Binding-site contacts:
Ligand atom C4 contacts residue GLN91 of chain 1.A at 4.0 Å.
Ligand atom C3 contacts residue CSD115 of chain 1.A at 3.8 Å.
Ligand atom N contacts residue TYR76 of chain 1.B at 3.4 Å.
Ligand atom C1 contacts residue TYR72 of chain 1.B at 3.7 Å (hydrophobic).
Ligand atom C2 contacts residue MET40 of chain 1.B at 3.8 Å (hydrophobic).
Ligand atom C1 contacts residue TYR76 of chain 1.B at 4.4 Å (hydrophobic).
Ligand atom C2 contacts residue VAL52 of chain 1.B at 4.5 Å (hydrophobic).
Ligand atom C3 contacts residue CSD113 of chain 1.A at 3.7 Å.
Ligand atom C1 contacts residue TRP118 of chain 1.A at 4.2 Å (hydrophobic).
Ligand atom N contacts residue TYR72 of chain 1.B at 2.9 Å (h-bond).
Ligand atom C3 contacts residue VAL52 of chain 1.B at 4.0 Å (hydrophobic).
Ligand atom N contacts residue SER114 of chain 1.A at 3.8 Å.
Ligand atom C4 contacts residue MET40 of chain 1.B at 3.7 Å (hydrophobic).
Ligand atom C4 contacts residue VAL52 of chain 1.B at 4.3 Å (hydrophobic).
Ligand atom C3 contacts residue ARG56 of chain 1.B at 3.8 Å.
Ligand atom C4 contacts residue CSD115 of chain 1.A at 4.4 Å.
Ligand atom N contacts residue TYR37 of chain 1.B at 3.6 Å.
Ligand atom C1 contacts residue CSD115 of chain 1.A at 4.5 Å.
Ligand atom C1 contacts residue TYR37 of chain 1.B at 3.9 Å (hydrophobic).
Ligand atom C1 contacts residue SER114 of chain 1.A at 4.2 Å.
Ligand atom C4 contacts residue TRP118 of chain 1.A at 3.9 Å (hydrophobic).

Sequence of chain 1.B:
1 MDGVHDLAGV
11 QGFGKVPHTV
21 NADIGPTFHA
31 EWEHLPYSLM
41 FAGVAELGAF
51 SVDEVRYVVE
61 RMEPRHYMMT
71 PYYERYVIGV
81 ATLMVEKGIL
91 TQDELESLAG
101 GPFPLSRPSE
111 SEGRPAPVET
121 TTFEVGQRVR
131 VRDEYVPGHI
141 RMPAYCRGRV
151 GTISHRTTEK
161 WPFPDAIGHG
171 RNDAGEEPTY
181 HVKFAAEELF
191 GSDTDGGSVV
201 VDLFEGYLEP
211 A

Sequence of chain 1.A:
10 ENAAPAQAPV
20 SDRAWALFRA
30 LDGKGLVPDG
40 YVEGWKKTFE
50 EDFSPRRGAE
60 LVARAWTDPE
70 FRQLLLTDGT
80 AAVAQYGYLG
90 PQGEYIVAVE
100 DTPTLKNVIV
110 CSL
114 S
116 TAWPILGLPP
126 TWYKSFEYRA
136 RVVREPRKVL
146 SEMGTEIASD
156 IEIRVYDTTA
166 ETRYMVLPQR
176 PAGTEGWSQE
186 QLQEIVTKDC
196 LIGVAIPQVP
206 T

A small-molecule ligand and the protein it binds are described below.
Small molecule (SMILES): CC(C)CN